Sequence of chain 1.KB:
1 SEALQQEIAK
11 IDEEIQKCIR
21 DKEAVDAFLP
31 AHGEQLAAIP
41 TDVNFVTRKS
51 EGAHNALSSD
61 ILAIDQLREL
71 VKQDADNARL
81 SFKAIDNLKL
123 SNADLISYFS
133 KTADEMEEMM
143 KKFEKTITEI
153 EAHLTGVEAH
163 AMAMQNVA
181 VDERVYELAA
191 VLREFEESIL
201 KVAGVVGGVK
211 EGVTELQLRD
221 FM

Sequence of chain 1.MA:
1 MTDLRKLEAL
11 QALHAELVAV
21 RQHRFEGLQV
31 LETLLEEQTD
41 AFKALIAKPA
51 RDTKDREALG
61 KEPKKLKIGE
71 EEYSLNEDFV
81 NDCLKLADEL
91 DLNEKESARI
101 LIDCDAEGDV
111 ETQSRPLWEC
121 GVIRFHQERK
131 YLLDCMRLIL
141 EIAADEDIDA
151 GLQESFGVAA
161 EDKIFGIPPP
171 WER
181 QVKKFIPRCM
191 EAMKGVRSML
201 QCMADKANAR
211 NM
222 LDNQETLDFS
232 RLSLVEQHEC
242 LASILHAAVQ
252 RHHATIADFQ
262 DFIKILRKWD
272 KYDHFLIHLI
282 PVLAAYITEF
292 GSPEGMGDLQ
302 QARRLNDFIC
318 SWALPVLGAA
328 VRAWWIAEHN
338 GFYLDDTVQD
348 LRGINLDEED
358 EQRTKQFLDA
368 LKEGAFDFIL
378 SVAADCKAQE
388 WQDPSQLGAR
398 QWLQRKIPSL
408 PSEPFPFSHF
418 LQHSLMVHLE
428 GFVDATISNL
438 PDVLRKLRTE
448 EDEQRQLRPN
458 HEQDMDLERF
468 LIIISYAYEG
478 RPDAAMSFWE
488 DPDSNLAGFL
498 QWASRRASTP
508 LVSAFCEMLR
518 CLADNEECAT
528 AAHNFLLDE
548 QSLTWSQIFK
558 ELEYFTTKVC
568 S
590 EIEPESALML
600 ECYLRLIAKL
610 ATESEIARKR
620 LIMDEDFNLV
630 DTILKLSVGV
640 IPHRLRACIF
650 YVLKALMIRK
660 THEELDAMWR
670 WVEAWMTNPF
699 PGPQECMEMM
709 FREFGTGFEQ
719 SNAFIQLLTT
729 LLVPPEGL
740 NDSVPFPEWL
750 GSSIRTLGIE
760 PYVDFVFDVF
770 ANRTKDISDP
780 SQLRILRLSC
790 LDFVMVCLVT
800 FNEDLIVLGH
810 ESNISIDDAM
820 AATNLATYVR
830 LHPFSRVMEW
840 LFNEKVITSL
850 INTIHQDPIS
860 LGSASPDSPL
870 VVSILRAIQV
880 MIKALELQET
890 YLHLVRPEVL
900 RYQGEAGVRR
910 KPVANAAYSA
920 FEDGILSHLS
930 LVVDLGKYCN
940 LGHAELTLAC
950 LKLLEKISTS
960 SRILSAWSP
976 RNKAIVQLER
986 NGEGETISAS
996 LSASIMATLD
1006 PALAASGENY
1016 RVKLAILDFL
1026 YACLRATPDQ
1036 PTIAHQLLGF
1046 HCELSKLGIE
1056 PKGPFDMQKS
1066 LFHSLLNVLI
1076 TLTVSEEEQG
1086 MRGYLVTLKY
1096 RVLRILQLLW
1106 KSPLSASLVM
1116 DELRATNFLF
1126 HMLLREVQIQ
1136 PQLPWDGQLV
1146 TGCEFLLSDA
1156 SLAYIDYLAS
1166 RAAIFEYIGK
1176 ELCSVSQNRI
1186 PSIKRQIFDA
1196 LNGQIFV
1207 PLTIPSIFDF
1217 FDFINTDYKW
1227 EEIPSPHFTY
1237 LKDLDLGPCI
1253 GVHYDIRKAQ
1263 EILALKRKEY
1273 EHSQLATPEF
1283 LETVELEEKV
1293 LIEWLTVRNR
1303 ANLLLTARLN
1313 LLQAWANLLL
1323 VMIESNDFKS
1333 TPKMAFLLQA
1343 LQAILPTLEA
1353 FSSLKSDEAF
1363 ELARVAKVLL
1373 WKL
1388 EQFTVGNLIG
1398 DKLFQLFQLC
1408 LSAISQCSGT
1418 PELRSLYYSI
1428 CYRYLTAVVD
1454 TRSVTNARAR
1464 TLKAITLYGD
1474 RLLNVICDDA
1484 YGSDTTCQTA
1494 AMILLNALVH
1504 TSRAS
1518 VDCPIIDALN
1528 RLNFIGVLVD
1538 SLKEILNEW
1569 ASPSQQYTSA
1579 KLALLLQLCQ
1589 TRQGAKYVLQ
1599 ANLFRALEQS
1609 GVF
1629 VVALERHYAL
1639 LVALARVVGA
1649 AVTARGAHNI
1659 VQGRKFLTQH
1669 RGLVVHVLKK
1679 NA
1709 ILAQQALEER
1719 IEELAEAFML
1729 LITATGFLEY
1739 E

Binding-site contacts:
Ligand atom CD2 contacts residue ALA1120 of chain 1.MA at 3.5 Å (hydrophobic).
Ligand atom O contacts residue THR1121 of chain 1.MA at 4.0 Å.
Ligand atom OH contacts residue ASP182 of chain 1.KB at 3.4 Å (salt-bridge).
Ligand atom CZ contacts residue ASN1072 of chain 1.MA at 3.5 Å.
Ligand atom OH contacts residue HIS1068 of chain 1.MA at 3.8 Å.
Ligand atom CD1 contacts residue GLN1063 of chain 1.MA at 3.8 Å.
Ligand atom CG1 contacts residue TYR141 of chain 1.PB at 3.9 Å (hydrophobic).
Ligand atom CG contacts residue THR1121 of chain 1.MA at 3.3 Å.
Ligand atom O contacts residue HIS1126 of chain 1.MA at 3.3 Å (h-bond).
Ligand atom CD1 contacts residue ASN1122 of chain 1.MA at 4.3 Å.
Ligand atom SD contacts residue ASN1072 of chain 1.MA at 3.7 Å.
Ligand atom OH contacts residue ASN1072 of chain 1.MA at 3.1 Å (h-bond).
Ligand atom C contacts residue GLN1063 of chain 1.MA at 3.9 Å.
Ligand atom CD2 contacts residue THR1121 of chain 1.MA at 4.3 Å.
Ligand atom CD2 contacts residue THR1121 of chain 1.MA at 4.0 Å.
Ligand atom CZ contacts residue GLN1063 of chain 1.MA at 4.1 Å.
Ligand atom CD2 contacts residue HIS1126 of chain 1.MA at 3.4 Å.
Ligand atom C contacts residue HIS1126 of chain 1.MA at 4.0 Å.
Ligand atom CB contacts residue THR1121 of chain 1.MA at 3.3 Å.
Ligand atom CE1 contacts residue ASN1072 of chain 1.MA at 3.3 Å.
Ligand atom CD2 contacts residue GLN1063 of chain 1.MA at 3.6 Å.
Ligand atom CD2 contacts residue LEU1129 of chain 1.MA at 4.2 Å (hydrophobic).
Ligand atom CG contacts residue ASN1072 of chain 1.MA at 4.2 Å.
Ligand atom O contacts residue VAL1202 of chain 1.MA at 3.2 Å.
Ligand atom CD1 contacts residue PHE1125 of chain 1.MA at 3.6 Å (hydrophobic).
Ligand atom OH contacts residue GLN1063 of chain 1.MA at 3.7 Å.
Ligand atom OH contacts residue GLU183 of chain 1.KB at 3.9 Å.
Ligand atom CE1 contacts residue THR1121 of chain 1.MA at 3.9 Å.
Ligand atom CE2 contacts residue ASP182 of chain 1.KB at 4.3 Å.
Ligand atom CG contacts residue HIS1126 of chain 1.MA at 4.3 Å.
Ligand atom CE2 contacts residue GLN1063 of chain 1.MA at 3.3 Å.
Ligand atom CD1 contacts residue TYR141 of chain 1.PB at 3.5 Å (hydrophobic).
Ligand atom CA contacts residue GLN1063 of chain 1.MA at 4.3 Å.
Ligand atom C contacts residue VAL1202 of chain 1.MA at 4.2 Å (hydrophobic).
Ligand atom CZ contacts residue ASP182 of chain 1.KB at 4.1 Å.
Ligand atom CD2 contacts residue PHE1125 of chain 1.MA at 4.2 Å (hydrophobic).
Ligand atom CD1 contacts residue THR1121 of chain 1.MA at 3.0 Å.
Ligand atom O contacts residue GLN1063 of chain 1.MA at 2.9 Å (h-bond).
Ligand atom CD1 contacts residue ASN1072 of chain 1.MA at 4.0 Å.
Ligand atom CG2 contacts residue GLN1063 of chain 1.MA at 3.3 Å.

Sequence of chain 1.PB:
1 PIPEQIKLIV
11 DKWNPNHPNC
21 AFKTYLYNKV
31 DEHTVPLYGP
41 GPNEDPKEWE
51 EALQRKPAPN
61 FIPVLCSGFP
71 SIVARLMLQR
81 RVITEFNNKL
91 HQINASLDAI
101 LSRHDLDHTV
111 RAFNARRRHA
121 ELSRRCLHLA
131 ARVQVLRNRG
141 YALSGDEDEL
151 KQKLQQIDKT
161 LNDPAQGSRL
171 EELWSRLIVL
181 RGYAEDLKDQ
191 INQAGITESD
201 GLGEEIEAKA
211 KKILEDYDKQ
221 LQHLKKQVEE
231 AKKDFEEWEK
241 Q

This protein binds this small molecule.
Small molecule (SMILES): CC[C@H](C)[C@H](N)C(=O)N[C@@H](CC(C)C)C(=O)N1CCC[C@H]1C(=O)N[C@@H](CCSC)C(=O)N[C@@H](Cc1ccc(O)cc1)C(=O)N[C@@H](CCCCN)C(=O)N[C@@H](CC(C)C)C(=O)N[C@@H](CO)C(=O)N1CCC[C@H]1C=O